A protein and the small-molecule ligand that binds it are described below.
Small molecule (SMILES): CC[C@@H]1C(=O)OC[C@@H]1Cc1cncn1C

Sequence of chain 1.E:
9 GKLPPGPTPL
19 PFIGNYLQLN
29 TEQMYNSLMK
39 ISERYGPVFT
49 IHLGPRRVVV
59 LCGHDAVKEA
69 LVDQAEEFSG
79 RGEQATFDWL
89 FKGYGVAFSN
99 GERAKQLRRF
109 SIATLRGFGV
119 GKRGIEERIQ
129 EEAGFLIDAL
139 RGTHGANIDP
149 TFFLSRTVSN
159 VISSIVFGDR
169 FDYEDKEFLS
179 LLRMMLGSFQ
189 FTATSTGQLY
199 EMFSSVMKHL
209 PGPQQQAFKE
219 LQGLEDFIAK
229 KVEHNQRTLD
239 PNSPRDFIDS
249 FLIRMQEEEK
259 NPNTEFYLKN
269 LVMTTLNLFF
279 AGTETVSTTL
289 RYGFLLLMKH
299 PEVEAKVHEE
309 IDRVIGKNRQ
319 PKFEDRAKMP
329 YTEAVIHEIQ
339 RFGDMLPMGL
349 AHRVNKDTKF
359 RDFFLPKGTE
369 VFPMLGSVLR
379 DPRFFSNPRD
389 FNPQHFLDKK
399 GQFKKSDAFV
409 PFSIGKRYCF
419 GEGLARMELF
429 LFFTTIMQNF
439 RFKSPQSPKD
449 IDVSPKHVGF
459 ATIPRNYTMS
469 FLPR

Binding-site contacts:
Ligand atom O10 contacts residue ASN275 of chain 1.E at 2.8 Å (h-bond).
Ligand atom C6 contacts residue ALA279 of chain 1.E at 4.2 Å (hydrophobic).
Ligand atom C12 contacts residue ASN275 of chain 1.E at 4.4 Å.
Ligand atom O15 contacts residue ASN275 of chain 1.E at 3.1 Å (h-bond).
Ligand atom C9 contacts residue HEM1 of chain 1.Q at 4.3 Å.
Ligand atom C6 contacts residue THR283 of chain 1.E at 3.9 Å.
Ligand atom C7 contacts residue LEU348 of chain 1.E at 4.2 Å (hydrophobic).
Ligand atom C13 contacts residue PHE96 of chain 1.E at 4.4 Å (hydrophobic).
Ligand atom C4 contacts residue ALA279 of chain 1.E at 3.6 Å (hydrophobic).
Ligand atom C6 contacts residue PHE187 of chain 1.E at 3.3 Å (hydrophobic).
Ligand atom C2 contacts residue HEM1 of chain 1.Q at 3.6 Å.
Ligand atom C13 contacts residue PHE85 of chain 1.E at 3.9 Å (hydrophobic).
Ligand atom C11 contacts residue PHE96 of chain 1.E at 4.0 Å (hydrophobic).
Ligand atom C2 contacts residue THR283 of chain 1.E at 2.9 Å.
Ligand atom C9 contacts residue ALA279 of chain 1.E at 4.1 Å (hydrophobic).
Ligand atom C14 contacts residue PHE187 of chain 1.E at 3.8 Å (hydrophobic).
Ligand atom C8 contacts residue ASN275 of chain 1.E at 4.3 Å.
Ligand atom C14 contacts residue PHE85 of chain 1.E at 3.5 Å (hydrophobic).
Ligand atom C12 contacts residue PHE278 of chain 1.E at 4.2 Å (hydrophobic).
Ligand atom C5 contacts residue ALA279 of chain 1.E at 3.7 Å (hydrophobic).
Ligand atom N3 contacts residue THR283 of chain 1.E at 3.9 Å.
Ligand atom N3 contacts residue ALA279 of chain 1.E at 3.6 Å.
Ligand atom C2 contacts residue ALA279 of chain 1.E at 3.7 Å (hydrophobic).
Ligand atom C8 contacts residue ALA279 of chain 1.E at 3.8 Å (hydrophobic).
Ligand atom O15 contacts residue PHE96 of chain 1.E at 3.6 Å.
Ligand atom C9 contacts residue ASN275 of chain 1.E at 3.9 Å.
Ligand atom C11 contacts residue ASN275 of chain 1.E at 3.3 Å.
Ligand atom N1 contacts residue THR283 of chain 1.E at 3.8 Å.
Ligand atom C5 contacts residue HEM1 of chain 1.Q at 4.2 Å.
Ligand atom C12 contacts residue ALA279 of chain 1.E at 4.3 Å (hydrophobic).
Ligand atom C9 contacts residue ALA95 of chain 1.E at 3.9 Å (hydrophobic).
Ligand atom O10 contacts residue ALA95 of chain 1.E at 3.8 Å.
Ligand atom C14 contacts residue PHE278 of chain 1.E at 3.5 Å (hydrophobic).
Ligand atom O15 contacts residue PHE89 of chain 1.E at 3.7 Å.
Ligand atom C11 contacts residue PHE278 of chain 1.E at 4.3 Å (hydrophobic).
Ligand atom N1 contacts residue ALA279 of chain 1.E at 3.8 Å.
Ligand atom N3 contacts residue HEM1 of chain 1.Q at 2.5 Å.
Ligand atom O10 contacts residue PHE96 of chain 1.E at 4.2 Å.
Ligand atom C4 contacts residue HEM1 of chain 1.Q at 2.9 Å.
Ligand atom O15 contacts residue PHE278 of chain 1.E at 4.3 Å.